Binding-site contacts:
Ligand atom CB contacts residue GLU295 of chain 1.B at 3.3 Å.
Ligand atom NH2 contacts residue TRP290 of chain 1.B at 2.9 Å (h-bond).
Ligand atom CZ contacts residue TRP290 of chain 1.B at 4.0 Å (hydrophobic).
Ligand atom O contacts residue ASP300 of chain 1.B at 3.8 Å.
Ligand atom CA contacts residue HEM1 of chain 1.G at 3.9 Å.
Ligand atom NE contacts residue PRO268 of chain 1.B at 3.6 Å.
Ligand atom N contacts residue HEM1 of chain 1.G at 3.1 Å (h-bond).
Ligand atom NH2 contacts residue PRO268 of chain 1.B at 4.0 Å.
Ligand atom O contacts residue TYR265 of chain 1.B at 3.7 Å.
Ligand atom CG contacts residue GLU295 of chain 1.B at 3.5 Å.
Ligand atom NH2 contacts residue HEM1 of chain 1.G at 3.2 Å.
Ligand atom C contacts residue GLN181 of chain 1.B at 4.0 Å.
Ligand atom CZ contacts residue HEM1 of chain 1.G at 3.7 Å.
Ligand atom C contacts residue ASP300 of chain 1.B at 3.7 Å.
Ligand atom O contacts residue TYR291 of chain 1.B at 3.0 Å (h-bond).
Ligand atom OH1 contacts residue PRO268 of chain 1.B at 4.1 Å.
Ligand atom CD contacts residue GLU295 of chain 1.B at 3.8 Å.
Ligand atom CZ contacts residue PRO268 of chain 1.B at 3.7 Å (hydrophobic).
Ligand atom OXT contacts residue GLU295 of chain 1.B at 3.5 Å.
Ligand atom N contacts residue GLU295 of chain 1.B at 2.9 Å (salt-bridge).
Ligand atom OXT contacts residue TYR291 of chain 1.B at 3.0 Å.
Ligand atom CD contacts residue VAL270 of chain 1.B at 3.8 Å (hydrophobic).
Ligand atom CA contacts residue GLU295 of chain 1.B at 3.6 Å.
Ligand atom CB contacts residue TYR291 of chain 1.B at 4.0 Å (hydrophobic).
Ligand atom OH1 contacts residue GLY289 of chain 1.B at 3.2 Å (h-bond).
Ligand atom NH1 contacts residue HEM1 of chain 1.G at 3.6 Å.
Ligand atom NE contacts residue GLU295 of chain 1.B at 2.8 Å (salt-bridge).
Ligand atom C contacts residue TYR291 of chain 1.B at 3.4 Å (hydrophobic).
Ligand atom O contacts residue GLN181 of chain 1.B at 3.2 Å (h-bond).
Ligand atom NH2 contacts residue TYR291 of chain 1.B at 4.0 Å.
Ligand atom CG contacts residue HEM1 of chain 1.G at 3.7 Å.
Ligand atom CZ contacts residue GLU295 of chain 1.B at 3.5 Å.
Ligand atom CB contacts residue GLN181 of chain 1.B at 4.0 Å.
Ligand atom OXT contacts residue ASP300 of chain 1.B at 2.8 Å (salt-bridge).
Ligand atom NE contacts residue HEM1 of chain 1.G at 4.0 Å.
Ligand atom CA contacts residue GLN181 of chain 1.B at 4.0 Å.
Ligand atom OH1 contacts residue HEM1 of chain 1.G at 3.1 Å (h-bond).
Ligand atom NH2 contacts residue GLU295 of chain 1.B at 2.9 Å (salt-bridge).
Ligand atom CD contacts residue PRO268 of chain 1.B at 3.9 Å (hydrophobic).
Ligand atom OH1 contacts residue TRP290 of chain 1.B at 3.8 Å.

This protein binds this small molecule.
Small molecule (SMILES): N=C(NO)NCCC[C@H](N)C(=O)O

Sequence of chain 1.B:
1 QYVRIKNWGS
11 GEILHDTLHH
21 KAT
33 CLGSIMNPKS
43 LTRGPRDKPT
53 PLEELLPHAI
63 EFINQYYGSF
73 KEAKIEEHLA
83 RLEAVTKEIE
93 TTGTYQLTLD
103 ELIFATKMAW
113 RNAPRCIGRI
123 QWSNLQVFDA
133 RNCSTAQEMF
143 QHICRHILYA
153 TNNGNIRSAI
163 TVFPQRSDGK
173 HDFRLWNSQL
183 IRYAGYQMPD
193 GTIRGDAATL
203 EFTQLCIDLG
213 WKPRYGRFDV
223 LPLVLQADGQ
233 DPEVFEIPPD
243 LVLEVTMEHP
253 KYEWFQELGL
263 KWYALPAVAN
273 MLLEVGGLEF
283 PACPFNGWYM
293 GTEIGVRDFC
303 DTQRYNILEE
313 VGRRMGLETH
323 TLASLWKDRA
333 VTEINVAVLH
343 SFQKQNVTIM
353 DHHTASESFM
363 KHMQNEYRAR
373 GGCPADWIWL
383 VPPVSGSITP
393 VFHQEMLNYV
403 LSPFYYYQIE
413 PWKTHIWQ